Binding-site contacts:
Ligand atom C7 contacts residue SER48 of chain 1.A at 4.3 Å.
Ligand atom C8 contacts residue PHE41 of chain 1.A at 4.2 Å (hydrophobic).
Ligand atom C8 contacts residue VAL40 of chain 1.A at 3.8 Å (hydrophobic).
Ligand atom O7 contacts residue SER49 of chain 1.A at 2.6 Å (h-bond).
Ligand atom C7 contacts residue ASN47 of chain 1.A at 3.1 Å.
Ligand atom C4 contacts residue ASN47 of chain 1.A at 4.0 Å.
Ligand atom O5 contacts residue ASN47 of chain 1.A at 2.3 Å (h-bond).
Ligand atom C3 contacts residue ASN47 of chain 1.A at 3.6 Å.
Ligand atom C2 contacts residue ASN47 of chain 1.A at 2.2 Å.
Ligand atom N2 contacts residue ASN47 of chain 1.A at 2.7 Å (h-bond).
Ligand atom C8 contacts residue SER49 of chain 1.A at 4.2 Å.
Ligand atom C8 contacts residue ASN47 of chain 1.A at 4.3 Å.
Ligand atom O7 contacts residue ASN47 of chain 1.A at 3.2 Å (h-bond).
Ligand atom O7 contacts residue SER48 of chain 1.A at 3.6 Å.
Ligand atom C1 contacts residue ASN47 of chain 1.A at 1.4 Å.
Ligand atom C8 contacts residue ASN42 of chain 1.A at 4.2 Å.
Ligand atom C8 contacts residue GLU29 of chain 1.A at 4.2 Å.
Ligand atom C7 contacts residue SER49 of chain 1.A at 3.6 Å.
Ligand atom O7 contacts residue VAL40 of chain 1.A at 4.4 Å.
Ligand atom C5 contacts residue ASN47 of chain 1.A at 3.5 Å.

Sequence of chain 1.A:
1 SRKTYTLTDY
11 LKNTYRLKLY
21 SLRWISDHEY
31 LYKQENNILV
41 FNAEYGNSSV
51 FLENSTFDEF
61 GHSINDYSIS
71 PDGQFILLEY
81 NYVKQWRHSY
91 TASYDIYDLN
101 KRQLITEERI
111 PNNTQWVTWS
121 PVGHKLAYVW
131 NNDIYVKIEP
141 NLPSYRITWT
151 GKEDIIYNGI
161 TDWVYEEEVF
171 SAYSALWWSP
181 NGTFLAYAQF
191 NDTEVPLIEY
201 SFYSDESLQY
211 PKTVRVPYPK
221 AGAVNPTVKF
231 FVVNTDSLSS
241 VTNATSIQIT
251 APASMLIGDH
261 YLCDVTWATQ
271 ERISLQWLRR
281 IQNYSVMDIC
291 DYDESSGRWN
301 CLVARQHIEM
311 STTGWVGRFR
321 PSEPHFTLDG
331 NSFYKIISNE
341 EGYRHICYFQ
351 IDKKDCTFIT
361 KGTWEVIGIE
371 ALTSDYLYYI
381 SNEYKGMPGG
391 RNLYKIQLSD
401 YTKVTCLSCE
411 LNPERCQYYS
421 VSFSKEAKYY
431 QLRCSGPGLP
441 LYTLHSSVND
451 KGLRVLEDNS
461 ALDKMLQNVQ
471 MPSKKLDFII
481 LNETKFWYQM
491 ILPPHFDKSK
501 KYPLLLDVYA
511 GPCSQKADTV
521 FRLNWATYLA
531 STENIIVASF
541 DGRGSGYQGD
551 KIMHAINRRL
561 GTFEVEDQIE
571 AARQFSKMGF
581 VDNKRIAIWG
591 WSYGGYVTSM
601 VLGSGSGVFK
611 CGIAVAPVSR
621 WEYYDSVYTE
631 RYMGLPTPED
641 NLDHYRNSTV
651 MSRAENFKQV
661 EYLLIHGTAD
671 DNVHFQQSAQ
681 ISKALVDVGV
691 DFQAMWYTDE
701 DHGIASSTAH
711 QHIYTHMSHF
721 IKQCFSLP

A small-molecule ligand and the protein it binds are described below.
Small molecule (SMILES): CC(=O)N[C@@H]1[C@@H](O)[C@H](O)[C@@H](CO)O[C@H]1O